The protein below binds the small molecule below.
Small molecule (SMILES): O=C1Nc2ccccc2/C1=C1/Nc2ccccc2/C1=N\O

Binding-site contacts:
Ligand atom C2 contacts residue LEU133 of chain 1.B at 4.0 Å (hydrophobic).
Ligand atom C5 contacts residue ASP84 of chain 1.B at 3.4 Å.
Ligand atom C7 contacts residue ASP84 of chain 1.B at 3.8 Å.
Ligand atom N16 contacts residue ALA31 of chain 1.B at 3.3 Å.
Ligand atom C15 contacts residue CYS83 of chain 1.B at 3.7 Å (hydrophobic).
Ligand atom N16 contacts residue GLU81 of chain 1.B at 2.9 Å (salt-bridge).
Ligand atom O23 contacts residue CYS83 of chain 1.B at 2.7 Å (h-bond).
Ligand atom C17 contacts residue LEU133 of chain 1.B at 3.6 Å (hydrophobic).
Ligand atom C17 contacts residue ALA31 of chain 1.B at 3.9 Å (hydrophobic).
Ligand atom C5 contacts residue CYS83 of chain 1.B at 3.8 Å (hydrophobic).
Ligand atom C9 contacts residue ASP86 of chain 1.B at 3.9 Å.
Ligand atom N4 contacts residue ILE10 of chain 1.B at 3.4 Å.
Ligand atom C19 contacts residue VAL64 of chain 1.B at 3.9 Å (hydrophobic).
Ligand atom C15 contacts residue LEU133 of chain 1.B at 4.0 Å (hydrophobic).
Ligand atom O23 contacts residue GLU81 of chain 1.B at 4.0 Å.
Ligand atom N4 contacts residue CYS83 of chain 1.B at 3.2 Å (h-bond).
Ligand atom C13 contacts residue LEU133 of chain 1.B at 4.0 Å (hydrophobic).
Ligand atom C19 contacts residue PHE80 of chain 1.B at 3.5 Å (hydrophobic).
Ligand atom C15 contacts residue GLU81 of chain 1.B at 3.9 Å.
Ligand atom C15 contacts residue ALA31 of chain 1.B at 3.8 Å (hydrophobic).
Ligand atom C18 contacts residue LEU133 of chain 1.B at 3.6 Å (hydrophobic).
Ligand atom C11 contacts residue ASP86 of chain 1.B at 4.0 Å.
Ligand atom C5 contacts residue GLN85 of chain 1.B at 3.4 Å.
Ligand atom C18 contacts residue VAL18 of chain 1.B at 4.0 Å (hydrophobic).
Ligand atom C1 contacts residue ILE10 of chain 1.B at 4.0 Å (hydrophobic).
Ligand atom O23 contacts residue PHE82 of chain 1.B at 3.3 Å.
Ligand atom C20 contacts residue PHE80 of chain 1.B at 3.8 Å (hydrophobic).
Ligand atom C5 contacts residue ILE10 of chain 1.B at 4.0 Å (hydrophobic).
Ligand atom C3 contacts residue ILE10 of chain 1.B at 3.6 Å (hydrophobic).
Ligand atom C7 contacts residue ASP86 of chain 1.B at 3.9 Å.
Ligand atom C17 contacts residue GLU81 of chain 1.B at 3.8 Å.
Ligand atom N16 contacts residue PHE82 of chain 1.B at 4.0 Å.
Ligand atom C7 contacts residue GLN85 of chain 1.B at 3.6 Å.
Ligand atom N24 contacts residue LEU133 of chain 1.B at 4.0 Å.
Ligand atom C3 contacts residue CYS83 of chain 1.B at 3.8 Å (hydrophobic).
Ligand atom C13 contacts residue ILE10 of chain 1.B at 3.8 Å (hydrophobic).
Ligand atom C21 contacts residue ASN144 of chain 1.B at 3.4 Å.
Ligand atom C11 contacts residue ILE10 of chain 1.B at 3.9 Å (hydrophobic).
Ligand atom C14 contacts residue LEU133 of chain 1.B at 3.9 Å (hydrophobic).
Ligand atom N16 contacts residue LEU133 of chain 1.B at 3.9 Å.

Sequence of chain 1.B:
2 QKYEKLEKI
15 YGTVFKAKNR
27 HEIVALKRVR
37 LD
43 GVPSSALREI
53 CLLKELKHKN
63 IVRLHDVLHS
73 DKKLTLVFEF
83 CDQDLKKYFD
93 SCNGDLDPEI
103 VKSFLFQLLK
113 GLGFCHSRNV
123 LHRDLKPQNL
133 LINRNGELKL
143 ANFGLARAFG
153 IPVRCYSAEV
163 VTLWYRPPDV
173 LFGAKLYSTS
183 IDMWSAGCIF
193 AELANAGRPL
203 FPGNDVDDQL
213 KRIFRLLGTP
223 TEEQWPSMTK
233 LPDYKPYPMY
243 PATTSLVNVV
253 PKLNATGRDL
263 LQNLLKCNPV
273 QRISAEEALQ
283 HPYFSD